Binding-site contacts:
Ligand atom N2 contacts residue TRP76 of chain 1.L at 3.6 Å.
Ligand atom C3 contacts residue ASN68 of chain 1.L at 3.8 Å.
Ligand atom O2 contacts residue TRP103 of chain 1.L at 3.6 Å.
Ligand atom C1 contacts residue TRP103 of chain 1.L at 3.9 Å (hydrophobic).
Ligand atom O5 contacts residue ASN68 of chain 1.L at 2.4 Å (h-bond).
Ligand atom C2 contacts residue TRP103 of chain 1.L at 3.5 Å (hydrophobic).
Ligand atom O5 contacts residue ASN102 of chain 1.L at 3.0 Å (h-bond).
Ligand atom O4 contacts residue TRP103 of chain 1.L at 3.2 Å (h-bond).
Ligand atom O4 contacts residue ARG148 of chain 1.L at 3.7 Å.
Ligand atom C3 contacts residue TRP103 of chain 1.L at 4.0 Å (hydrophobic).
Ligand atom O2 contacts residue ASN102 of chain 1.L at 3.1 Å (h-bond).
Ligand atom C5 contacts residue ASN68 of chain 1.L at 3.6 Å.
Ligand atom O6 contacts residue ARG148 of chain 1.L at 3.8 Å.
Ligand atom C7 contacts residue TRP110 of chain 1.L at 3.8 Å (hydrophobic).
Ligand atom C7 contacts residue ARG148 of chain 1.L at 3.7 Å.
Ligand atom C2 contacts residue ASN102 of chain 1.L at 3.2 Å.
Ligand atom O7 contacts residue TRP110 of chain 1.L at 3.0 Å (h-bond).
Ligand atom C3 contacts residue TRP76 of chain 1.L at 3.7 Å (hydrophobic).
Ligand atom C7 contacts residue ASN68 of chain 1.L at 3.7 Å.
Ligand atom O4 contacts residue ASN102 of chain 1.L at 3.6 Å.
Ligand atom O7 contacts residue ARG148 of chain 1.L at 3.4 Å (salt-bridge).
Ligand atom O6 contacts residue ASN102 of chain 1.L at 4.0 Å.
Ligand atom O6 contacts residue ALA72 of chain 1.L at 3.3 Å.
Ligand atom O3 contacts residue ASN102 of chain 1.L at 3.8 Å.
Ligand atom O2 contacts residue TRP103 of chain 1.L at 2.8 Å (h-bond).
Ligand atom C2 contacts residue ASN68 of chain 1.L at 2.5 Å.
Ligand atom N2 contacts residue ASN68 of chain 1.L at 2.9 Å (h-bond).
Ligand atom O5 contacts residue TRP103 of chain 1.L at 4.0 Å.
Ligand atom C5 contacts residue TRP110 of chain 1.L at 3.8 Å (hydrophobic).
Ligand atom C8 contacts residue TRP76 of chain 1.L at 3.9 Å (hydrophobic).
Ligand atom C6 contacts residue ASN102 of chain 1.L at 3.5 Å.
Ligand atom O3 contacts residue TRP103 of chain 1.L at 3.4 Å.
Ligand atom O3 contacts residue TRP110 of chain 1.L at 3.4 Å.
Ligand atom C5 contacts residue ASN102 of chain 1.L at 3.8 Å.
Ligand atom C2 contacts residue TRP103 of chain 1.L at 3.9 Å (hydrophobic).
Ligand atom O6 contacts residue TRP110 of chain 1.L at 3.5 Å.
Ligand atom O7 contacts residue ASN68 of chain 1.L at 3.8 Å.
Ligand atom C6 contacts residue TRP76 of chain 1.L at 3.7 Å (hydrophobic).
Ligand atom C1 contacts residue ASN68 of chain 1.L at 1.4 Å.
Ligand atom O6 contacts residue HIS106 of chain 1.L at 3.3 Å.

Sequence of chain 1.L:
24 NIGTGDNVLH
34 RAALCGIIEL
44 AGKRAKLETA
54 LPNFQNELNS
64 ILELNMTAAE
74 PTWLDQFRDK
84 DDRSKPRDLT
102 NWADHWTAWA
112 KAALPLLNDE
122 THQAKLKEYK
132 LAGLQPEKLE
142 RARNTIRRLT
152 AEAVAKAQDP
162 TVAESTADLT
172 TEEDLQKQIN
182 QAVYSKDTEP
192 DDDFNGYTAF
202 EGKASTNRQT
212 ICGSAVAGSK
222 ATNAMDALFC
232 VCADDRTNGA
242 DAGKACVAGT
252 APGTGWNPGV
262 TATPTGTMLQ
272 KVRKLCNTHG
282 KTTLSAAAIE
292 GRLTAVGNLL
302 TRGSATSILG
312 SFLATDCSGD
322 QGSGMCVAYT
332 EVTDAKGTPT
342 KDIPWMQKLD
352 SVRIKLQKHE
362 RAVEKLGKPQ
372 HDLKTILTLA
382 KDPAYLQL

This protein binds this small molecule.
Small molecule (SMILES): CC(=O)N[C@H]1[C@H](O[C@H]2[C@H](O)[C@@H](NC(C)=O)CO[C@@H]2CO)O[C@H](CO)[C@@H](O[C@@H]2O[C@H](CO[C@H]3O[C@H](CO)[C@@H](O)[C@H](O)[C@@H]3O)[C@@H](O)[C@H](O[C@H]3O[C@H](CO)[C@@H](O)[C@H](O)[C@@H]3O)[C@@H]2O)[C@@H]1O